Sequence of chain 1.A:
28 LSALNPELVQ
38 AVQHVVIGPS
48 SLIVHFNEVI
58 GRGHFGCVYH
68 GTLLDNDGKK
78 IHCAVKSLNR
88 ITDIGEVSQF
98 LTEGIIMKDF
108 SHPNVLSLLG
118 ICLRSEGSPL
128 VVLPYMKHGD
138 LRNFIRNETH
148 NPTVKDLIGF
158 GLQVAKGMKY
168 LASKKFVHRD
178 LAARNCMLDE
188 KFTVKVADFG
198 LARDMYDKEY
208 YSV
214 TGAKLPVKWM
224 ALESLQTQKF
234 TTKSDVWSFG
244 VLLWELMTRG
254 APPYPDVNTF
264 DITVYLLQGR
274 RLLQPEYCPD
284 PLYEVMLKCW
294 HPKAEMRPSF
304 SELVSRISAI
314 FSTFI

Binding-site contacts:
Ligand atom F15 contacts residue VAL65 of chain 1.A at 3.4 Å.
Ligand atom C24 contacts residue MET184 of chain 1.A at 3.7 Å (hydrophobic).
Ligand atom N11 contacts residue ALA199 of chain 1.A at 3.4 Å.
Ligand atom C13 contacts residue TYR203 of chain 1.A at 3.6 Å (hydrophobic).
Ligand atom C18 contacts residue ALA81 of chain 1.A at 3.4 Å (hydrophobic).
Ligand atom C06 contacts residue MET184 of chain 1.A at 3.5 Å (hydrophobic).
Ligand atom C21 contacts residue MET133 of chain 1.A at 3.3 Å (hydrophobic).
Ligand atom N08 contacts residue TYR203 of chain 1.A at 3.6 Å.
Ligand atom N26 contacts residue TYR203 of chain 1.A at 3.4 Å.
Ligand atom C05 contacts residue TYR203 of chain 1.A at 3.6 Å (hydrophobic).
Ligand atom N10 contacts residue ALA194 of chain 1.A at 3.3 Å.
Ligand atom C06 contacts residue TYR203 of chain 1.A at 3.5 Å (hydrophobic).
Ligand atom C04 contacts residue TYR203 of chain 1.A at 3.5 Å (hydrophobic).
Ligand atom C19 contacts residue ALA81 of chain 1.A at 3.5 Å (hydrophobic).
Ligand atom N27 contacts residue TYR203 of chain 1.A at 3.5 Å.
Ligand atom N20 contacts residue MET133 of chain 1.A at 3.0 Å (h-bond).
Ligand atom C02 contacts residue ASP137 of chain 1.A at 3.4 Å.
Ligand atom F14 contacts residue TYR203 of chain 1.A at 3.7 Å.
Ligand atom F14 contacts residue LEU130 of chain 1.A at 3.1 Å.
Ligand atom C09 contacts residue ASP195 of chain 1.A at 3.7 Å.
Ligand atom C21 contacts residue TYR132 of chain 1.A at 3.6 Å (hydrophobic).
Ligand atom F15 contacts residue TYR203 of chain 1.A at 3.2 Å.
Ligand atom C07 contacts residue ARG181 of chain 1.A at 3.2 Å.
Ligand atom C19 contacts residue MET184 of chain 1.A at 3.7 Å (hydrophobic).
Ligand atom C18 contacts residue PRO131 of chain 1.A at 3.7 Å (hydrophobic).
Ligand atom C22 contacts residue ILE57 of chain 1.A at 3.7 Å (hydrophobic).
Ligand atom C07 contacts residue TYR203 of chain 1.A at 3.5 Å (hydrophobic).
Ligand atom F01 contacts residue ASN140 of chain 1.A at 3.4 Å.
Ligand atom N27 contacts residue MET184 of chain 1.A at 3.7 Å.
Ligand atom C07 contacts residue MET184 of chain 1.A at 3.6 Å (hydrophobic).
Ligand atom C03 contacts residue ASP137 of chain 1.A at 3.4 Å.
Ligand atom C04 contacts residue ARG181 of chain 1.A at 3.1 Å.
Ligand atom C09 contacts residue TYR203 of chain 1.A at 3.4 Å (hydrophobic).
Ligand atom N11 contacts residue TYR203 of chain 1.A at 3.5 Å (h-bond).
Ligand atom F01 contacts residue ASP137 of chain 1.A at 3.4 Å.
Ligand atom N10 contacts residue ASP195 of chain 1.A at 2.9 Å (salt-bridge).
Ligand atom C09 contacts residue ALA194 of chain 1.A at 3.8 Å (hydrophobic).
Ligand atom N08 contacts residue MET184 of chain 1.A at 3.8 Å.
Ligand atom C12 contacts residue TYR203 of chain 1.A at 3.3 Å (hydrophobic).
Ligand atom C04 contacts residue ASP137 of chain 1.A at 3.6 Å.

A protein and the small-molecule ligand that binds it are described below.
Small molecule (SMILES): Fc1ccc(-c2cnc3nnc(C(F)(F)c4ccc5ncccc5c4)n3n2)cc1